This small molecule binds to this protein.
Small molecule (SMILES): CC(=O)N[C@@H]1[C@@H](O)[C@H](O)[C@@H](CO)O[C@H]1O

Binding-site contacts:
Ligand atom N2 contacts residue THR159 of chain 1.A at 3.6 Å.
Ligand atom N2 contacts residue ASN157 of chain 1.A at 2.9 Å (h-bond).
Ligand atom C2 contacts residue THR159 of chain 1.A at 4.1 Å.
Ligand atom O6 contacts residue MET155 of chain 1.A at 3.9 Å.
Ligand atom C5 contacts residue MET155 of chain 1.A at 3.7 Å (hydrophobic).
Ligand atom O3 contacts residue THR159 of chain 1.A at 4.4 Å.
Ligand atom O4 contacts residue MET155 of chain 1.A at 4.0 Å.
Ligand atom C3 contacts residue THR159 of chain 1.A at 3.8 Å.
Ligand atom C8 contacts residue ILE104 of chain 1.A at 4.0 Å (hydrophobic).
Ligand atom C1 contacts residue THR159 of chain 1.A at 4.3 Å.
Ligand atom C4 contacts residue MET155 of chain 1.A at 4.4 Å (hydrophobic).
Ligand atom C7 contacts residue ASN157 of chain 1.A at 3.5 Å.
Ligand atom C5 contacts residue ASN157 of chain 1.A at 3.7 Å.
Ligand atom C3 contacts residue ASN157 of chain 1.A at 3.8 Å.
Ligand atom O5 contacts residue ASN157 of chain 1.A at 2.4 Å (h-bond).
Ligand atom O7 contacts residue ASN157 of chain 1.A at 3.7 Å.
Ligand atom C2 contacts residue ASN157 of chain 1.A at 2.5 Å.
Ligand atom C6 contacts residue MET155 of chain 1.A at 4.1 Å (hydrophobic).
Ligand atom C1 contacts residue ASN157 of chain 1.A at 1.4 Å.
Ligand atom C4 contacts residue ASN157 of chain 1.A at 4.2 Å.

Sequence of chain 1.A:
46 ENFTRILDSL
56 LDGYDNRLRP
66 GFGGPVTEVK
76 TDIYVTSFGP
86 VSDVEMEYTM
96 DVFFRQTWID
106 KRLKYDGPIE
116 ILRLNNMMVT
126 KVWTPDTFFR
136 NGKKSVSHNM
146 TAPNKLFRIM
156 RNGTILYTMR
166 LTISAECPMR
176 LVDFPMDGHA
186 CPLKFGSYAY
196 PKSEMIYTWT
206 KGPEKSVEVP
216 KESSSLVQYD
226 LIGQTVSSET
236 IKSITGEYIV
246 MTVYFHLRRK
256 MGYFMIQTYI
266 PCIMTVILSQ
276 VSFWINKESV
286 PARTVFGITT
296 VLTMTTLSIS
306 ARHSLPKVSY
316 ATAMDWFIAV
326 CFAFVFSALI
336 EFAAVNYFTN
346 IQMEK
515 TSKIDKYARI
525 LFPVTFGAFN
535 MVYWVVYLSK